Binding-site contacts:
Ligand atom C21 contacts residue LEU93 of chain 1.D at 3.5 Å (hydrophobic).
Ligand atom C21 contacts residue GLN96 of chain 1.D at 3.5 Å.
Ligand atom C02 contacts residue ASP116 of chain 1.D at 3.9 Å.
Ligand atom C01 contacts residue ASP116 of chain 1.D at 3.2 Å.
Ligand atom F24 contacts residue ASP289 of chain 1.D at 4.0 Å.
Ligand atom N34 contacts residue GLN120 of chain 1.D at 3.1 Å (h-bond).
Ligand atom C22 contacts residue GLN96 of chain 1.D at 4.0 Å.
Ligand atom C13 contacts residue ILE189 of chain 1.D at 4.2 Å (hydrophobic).
Ligand atom N34 contacts residue PHE121 of chain 1.D at 4.2 Å.
Ligand atom C29 contacts residue THR206 of chain 1.D at 4.1 Å.
Ligand atom C05 contacts residue PHE266 of chain 1.D at 4.0 Å (hydrophobic).
Ligand atom F24 contacts residue VAL97 of chain 1.D at 3.9 Å.
Ligand atom N07 contacts residue ASP116 of chain 1.D at 3.0 Å (salt-bridge).
Ligand atom C20 contacts residue LEU93 of chain 1.D at 3.5 Å (hydrophobic).
Ligand atom C12 contacts residue ILE189 of chain 1.D at 3.8 Å (hydrophobic).
Ligand atom C16 contacts residue THR188 of chain 1.D at 4.2 Å.
Ligand atom N07 contacts residue TYR296 of chain 1.D at 3.1 Å (h-bond).
Ligand atom C29 contacts residue PHE266 of chain 1.D at 4.2 Å (hydrophobic).
Ligand atom C19 contacts residue GLN96 of chain 1.D at 4.1 Å.
Ligand atom F24 contacts residue TYR44 of chain 1.D at 3.9 Å.
Ligand atom C28 contacts residue ASN270 of chain 1.D at 4.3 Å.
Ligand atom F25 contacts residue LEU93 of chain 1.D at 3.2 Å.
Ligand atom C33 contacts residue GLN120 of chain 1.D at 3.7 Å.
Ligand atom C06 contacts residue ASP116 of chain 1.D at 3.6 Å.
Ligand atom C23 contacts residue PHE288 of chain 1.D at 4.1 Å (hydrophobic).
Ligand atom C17 contacts residue CYS187 of chain 1.D at 4.3 Å (hydrophobic).
Ligand atom N15 contacts residue CYS187 of chain 1.D at 4.1 Å.
Ligand atom C28 contacts residue ILE203 of chain 1.D at 3.8 Å (hydrophobic).
Ligand atom C04 contacts residue VAL292 of chain 1.D at 4.0 Å (hydrophobic).
Ligand atom N15 contacts residue THR188 of chain 1.D at 3.8 Å.
Ligand atom C16 contacts residue CYS187 of chain 1.D at 3.5 Å (hydrophobic).
Ligand atom C22 contacts residue LEU93 of chain 1.D at 4.3 Å (hydrophobic).
Ligand atom C11 contacts residue ILE189 of chain 1.D at 4.3 Å (hydrophobic).
Ligand atom C28 contacts residue THR206 of chain 1.D at 4.3 Å.
Ligand atom C28 contacts residue PHE266 of chain 1.D at 3.9 Å (hydrophobic).
Ligand atom C26 contacts residue PHE266 of chain 1.D at 4.2 Å (hydrophobic).
Ligand atom C19 contacts residue CYS187 of chain 1.D at 4.1 Å (hydrophobic).
Ligand atom C20 contacts residue GLN96 of chain 1.D at 3.5 Å.
Ligand atom F25 contacts residue GLN96 of chain 1.D at 3.3 Å.
Ligand atom C27 contacts residue PHE266 of chain 1.D at 3.8 Å (hydrophobic).

The small molecule below binds the protein below.
Small molecule (SMILES): N#Cc1cccc(-c2ccc3ncc(-c4cc(F)cc(F)c4)c(N4CCC(N)CC4)c3c2)c1O

Sequence of chain 1.D:
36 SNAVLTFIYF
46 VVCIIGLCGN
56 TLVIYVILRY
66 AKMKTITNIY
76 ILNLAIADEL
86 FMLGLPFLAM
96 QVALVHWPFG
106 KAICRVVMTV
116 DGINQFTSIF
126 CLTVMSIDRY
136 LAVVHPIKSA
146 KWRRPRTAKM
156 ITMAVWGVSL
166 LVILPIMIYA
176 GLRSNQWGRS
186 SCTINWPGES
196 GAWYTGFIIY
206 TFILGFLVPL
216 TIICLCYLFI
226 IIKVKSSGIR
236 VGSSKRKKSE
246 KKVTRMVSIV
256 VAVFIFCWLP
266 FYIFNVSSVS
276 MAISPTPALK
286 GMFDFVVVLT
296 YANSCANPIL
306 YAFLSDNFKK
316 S